Binding-site contacts:
Ligand atom C5 contacts residue LYS159 of chain 1.D at 4.1 Å.
Ligand atom C8 contacts residue TYR162 of chain 1.D at 3.9 Å (hydrophobic).
Ligand atom C7 contacts residue TYR162 of chain 1.D at 4.4 Å (hydrophobic).
Ligand atom C6 contacts residue LYS159 of chain 1.D at 4.4 Å.
Ligand atom C7 contacts residue GLU160 of chain 1.D at 3.4 Å.
Ligand atom C8 contacts residue ASN145 of chain 1.D at 4.4 Å.
Ligand atom O5 contacts residue ASN145 of chain 1.D at 2.4 Å (h-bond).
Ligand atom C4 contacts residue ASN145 of chain 1.D at 4.2 Å.
Ligand atom C7 contacts residue ASN145 of chain 1.D at 3.2 Å.
Ligand atom C2 contacts residue GLU160 of chain 1.D at 3.8 Å.
Ligand atom C1 contacts residue GLU160 of chain 1.D at 3.7 Å.
Ligand atom N2 contacts residue ASN145 of chain 1.D at 2.9 Å (h-bond).
Ligand atom C2 contacts residue ASN145 of chain 1.D at 2.4 Å.
Ligand atom C5 contacts residue ASN145 of chain 1.D at 3.7 Å.
Ligand atom C3 contacts residue ASN145 of chain 1.D at 3.8 Å.
Ligand atom C3 contacts residue GLU160 of chain 1.D at 4.3 Å.
Ligand atom O7 contacts residue ASN145 of chain 1.D at 3.1 Å (h-bond).
Ligand atom N2 contacts residue GLU160 of chain 1.D at 2.8 Å (salt-bridge).
Ligand atom O7 contacts residue GLU160 of chain 1.D at 4.5 Å.
Ligand atom O6 contacts residue LYS159 of chain 1.D at 4.3 Å.
Ligand atom C8 contacts residue GLU160 of chain 1.D at 3.3 Å.
Ligand atom C1 contacts residue ASN145 of chain 1.D at 1.4 Å.

This small molecule binds to this protein.
Small molecule (SMILES): CC(=O)N[C@@H]1[C@@H](O)[C@H](O)[C@@H](CO)O[C@H]1O

Sequence of chain 1.D:
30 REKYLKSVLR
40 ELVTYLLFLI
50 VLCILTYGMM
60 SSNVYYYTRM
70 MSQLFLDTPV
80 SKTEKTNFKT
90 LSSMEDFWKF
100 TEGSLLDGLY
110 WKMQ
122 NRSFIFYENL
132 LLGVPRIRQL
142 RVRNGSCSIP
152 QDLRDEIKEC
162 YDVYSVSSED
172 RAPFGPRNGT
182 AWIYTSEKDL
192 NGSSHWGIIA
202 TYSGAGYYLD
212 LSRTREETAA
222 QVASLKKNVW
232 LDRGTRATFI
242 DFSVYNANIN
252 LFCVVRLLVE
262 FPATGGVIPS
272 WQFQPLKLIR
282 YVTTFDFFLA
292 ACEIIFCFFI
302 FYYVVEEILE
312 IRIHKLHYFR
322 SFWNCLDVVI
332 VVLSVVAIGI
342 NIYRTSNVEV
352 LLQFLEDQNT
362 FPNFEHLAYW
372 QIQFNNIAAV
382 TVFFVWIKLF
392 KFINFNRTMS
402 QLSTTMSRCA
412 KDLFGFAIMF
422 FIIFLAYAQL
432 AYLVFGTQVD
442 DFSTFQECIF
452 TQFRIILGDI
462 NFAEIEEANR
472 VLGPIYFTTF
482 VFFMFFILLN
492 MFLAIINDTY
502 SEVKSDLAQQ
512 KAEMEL